The small molecule below binds the protein below.
Small molecule (SMILES): CCOc1ccnc(CCNC(=S)Nc2ccc(C#N)cn2)c1F

Sequence of chain 1.B:
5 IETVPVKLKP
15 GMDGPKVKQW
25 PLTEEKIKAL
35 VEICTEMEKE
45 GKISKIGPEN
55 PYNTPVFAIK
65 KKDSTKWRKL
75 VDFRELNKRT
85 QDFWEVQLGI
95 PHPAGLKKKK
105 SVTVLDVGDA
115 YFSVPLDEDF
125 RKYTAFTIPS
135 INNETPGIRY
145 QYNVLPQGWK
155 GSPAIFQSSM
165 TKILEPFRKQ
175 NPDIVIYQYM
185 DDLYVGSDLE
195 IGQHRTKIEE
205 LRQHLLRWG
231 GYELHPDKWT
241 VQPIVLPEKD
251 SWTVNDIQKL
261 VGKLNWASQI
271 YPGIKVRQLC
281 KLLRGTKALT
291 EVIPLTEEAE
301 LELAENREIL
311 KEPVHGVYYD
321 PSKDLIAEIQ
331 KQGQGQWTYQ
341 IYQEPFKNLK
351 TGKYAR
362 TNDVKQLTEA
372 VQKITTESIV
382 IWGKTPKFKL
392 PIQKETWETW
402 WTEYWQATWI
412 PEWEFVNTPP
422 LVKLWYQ

Sequence of chain 1.A:
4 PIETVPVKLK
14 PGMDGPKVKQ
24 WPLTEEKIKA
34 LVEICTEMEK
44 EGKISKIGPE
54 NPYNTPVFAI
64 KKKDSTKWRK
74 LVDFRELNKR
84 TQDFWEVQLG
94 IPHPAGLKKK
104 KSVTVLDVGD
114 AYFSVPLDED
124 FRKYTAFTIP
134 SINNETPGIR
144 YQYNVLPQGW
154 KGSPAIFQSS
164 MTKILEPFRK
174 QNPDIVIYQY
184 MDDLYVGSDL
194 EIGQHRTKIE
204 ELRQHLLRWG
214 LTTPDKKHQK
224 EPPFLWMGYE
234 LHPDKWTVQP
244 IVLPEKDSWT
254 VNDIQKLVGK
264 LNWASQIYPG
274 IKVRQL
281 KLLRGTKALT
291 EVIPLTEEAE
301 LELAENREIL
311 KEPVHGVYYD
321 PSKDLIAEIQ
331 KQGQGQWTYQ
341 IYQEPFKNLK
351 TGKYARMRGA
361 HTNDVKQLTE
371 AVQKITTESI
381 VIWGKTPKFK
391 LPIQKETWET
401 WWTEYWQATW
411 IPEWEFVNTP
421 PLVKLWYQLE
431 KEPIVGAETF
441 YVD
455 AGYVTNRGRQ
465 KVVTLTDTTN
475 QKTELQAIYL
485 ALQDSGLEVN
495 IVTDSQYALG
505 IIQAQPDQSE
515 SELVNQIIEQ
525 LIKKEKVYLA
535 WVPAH

Binding-site contacts:
Ligand atom O17 contacts residue TYR188 of chain 1.A at 3.0 Å.
Ligand atom C6 contacts residue LYS101 of chain 1.A at 3.1 Å.
Ligand atom C7 contacts residue HIS235 of chain 1.A at 3.4 Å.
Ligand atom N14 contacts residue TYR181 of chain 1.A at 3.4 Å.
Ligand atom C1 contacts residue LYS101 of chain 1.A at 3.5 Å.
Ligand atom CA contacts residue LEU234 of chain 1.A at 3.7 Å (hydrophobic).
Ligand atom C17 contacts residue TYR188 of chain 1.A at 3.8 Å (hydrophobic).
Ligand atom C7 contacts residue PRO236 of chain 1.A at 3.6 Å (hydrophobic).
Ligand atom S9 contacts residue LYS101 of chain 1.A at 3.3 Å (salt-bridge).
Ligand atom C15 contacts residue LEU100 of chain 1.A at 3.8 Å (hydrophobic).
Ligand atom C12 contacts residue TYR181 of chain 1.A at 3.9 Å (hydrophobic).
Ligand atom C11 contacts residue VAL179 of chain 1.A at 3.6 Å (hydrophobic).
Ligand atom C13 contacts residue TYR181 of chain 1.A at 3.5 Å (hydrophobic).
Ligand atom C11 contacts residue GLU138 of chain 1.B at 3.9 Å.
Ligand atom C3 contacts residue VAL106 of chain 1.A at 3.8 Å (hydrophobic).
Ligand atom N7 contacts residue LEU234 of chain 1.A at 3.0 Å (h-bond).
Ligand atom C5 contacts residue TYR318 of chain 1.A at 3.5 Å (hydrophobic).
Ligand atom N10 contacts residue GLU138 of chain 1.B at 3.7 Å.
Ligand atom C7 contacts residue TYR318 of chain 1.A at 3.6 Å (hydrophobic).
Ligand atom CB contacts residue TRP229 of chain 1.A at 3.8 Å (hydrophobic).
Ligand atom CB contacts residue TYR188 of chain 1.A at 3.6 Å (hydrophobic).
Ligand atom C12 contacts residue VAL179 of chain 1.A at 3.7 Å (hydrophobic).
Ligand atom C15 contacts residue GLU138 of chain 1.B at 3.1 Å.
Ligand atom C6 contacts residue LYS103 of chain 1.A at 3.7 Å.
Ligand atom CB contacts residue LEU234 of chain 1.A at 3.6 Å (hydrophobic).
Ligand atom N8 contacts residue LYS101 of chain 1.A at 3.0 Å (salt-bridge).
Ligand atom C13 contacts residue GLU138 of chain 1.B at 3.7 Å.
Ligand atom N10 contacts residue LEU100 of chain 1.A at 3.8 Å.
Ligand atom C12 contacts residue GLU138 of chain 1.B at 3.5 Å.
Ligand atom C9 contacts residue LYS101 of chain 1.A at 3.6 Å.
Ligand atom C16 contacts residue TYR181 of chain 1.A at 3.5 Å (hydrophobic).
Ligand atom N8 contacts residue LYS103 of chain 1.A at 3.2 Å.
Ligand atom C18 contacts residue TYR188 of chain 1.A at 3.4 Å (hydrophobic).
Ligand atom C15 contacts residue TYR181 of chain 1.A at 3.5 Å (hydrophobic).
Ligand atom N7 contacts residue HIS235 of chain 1.A at 2.9 Å.
Ligand atom N7 contacts residue PRO236 of chain 1.A at 3.1 Å (h-bond).
Ligand atom N14 contacts residue GLU138 of chain 1.B at 2.8 Å (salt-bridge).
Ligand atom C4 contacts residue TYR318 of chain 1.A at 3.7 Å (hydrophobic).
Ligand atom C5 contacts residue PRO236 of chain 1.A at 3.7 Å (hydrophobic).
Ligand atom F18 contacts residue TYR188 of chain 1.A at 3.1 Å.